Binding-site contacts:
Ligand atom O5 contacts residue ASN133 of chain 1.I at 2.4 Å (h-bond).
Ligand atom C5 contacts residue ASN133 of chain 1.I at 3.7 Å.
Ligand atom N2 contacts residue ASN133 of chain 1.I at 3.0 Å (h-bond).
Ligand atom O5 contacts residue GLN142 of chain 1.I at 3.0 Å (h-bond).
Ligand atom O6 contacts residue GLN142 of chain 1.I at 3.7 Å.
Ligand atom C7 contacts residue ASN133 of chain 1.I at 4.1 Å.
Ligand atom C6 contacts residue ASN133 of chain 1.I at 4.5 Å.
Ligand atom C3 contacts residue ASN133 of chain 1.I at 3.9 Å.
Ligand atom C2 contacts residue ASN133 of chain 1.I at 2.5 Å.
Ligand atom C5 contacts residue GLN142 of chain 1.I at 3.8 Å.
Ligand atom C1 contacts residue GLN142 of chain 1.I at 4.0 Å.
Ligand atom C1 contacts residue ASN133 of chain 1.I at 1.5 Å.
Ligand atom C6 contacts residue GLN142 of chain 1.I at 3.3 Å.
Ligand atom C4 contacts residue ASN133 of chain 1.I at 4.3 Å.

Sequence of chain 1.I:
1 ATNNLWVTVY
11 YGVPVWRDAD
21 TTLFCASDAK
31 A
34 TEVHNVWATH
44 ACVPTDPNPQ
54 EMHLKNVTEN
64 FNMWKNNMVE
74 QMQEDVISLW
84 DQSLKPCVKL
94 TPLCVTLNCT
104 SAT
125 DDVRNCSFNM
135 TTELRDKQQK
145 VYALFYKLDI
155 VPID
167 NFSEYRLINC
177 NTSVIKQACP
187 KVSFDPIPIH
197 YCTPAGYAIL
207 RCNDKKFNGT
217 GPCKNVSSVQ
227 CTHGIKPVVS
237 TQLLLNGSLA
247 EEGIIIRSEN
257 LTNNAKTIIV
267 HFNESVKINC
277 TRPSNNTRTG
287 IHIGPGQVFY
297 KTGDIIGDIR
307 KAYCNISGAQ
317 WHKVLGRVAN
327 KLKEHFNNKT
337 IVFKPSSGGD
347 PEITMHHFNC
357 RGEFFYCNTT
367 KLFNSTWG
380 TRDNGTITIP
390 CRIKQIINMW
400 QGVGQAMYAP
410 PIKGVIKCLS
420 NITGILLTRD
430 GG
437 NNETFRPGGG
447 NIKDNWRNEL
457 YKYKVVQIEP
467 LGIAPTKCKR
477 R

The protein below binds the small molecule below.
Small molecule (SMILES): CC(=O)N[C@@H]1[C@@H](O)[C@H](O)[C@@H](CO)O[C@H]1O